Sequence of chain 1.B:
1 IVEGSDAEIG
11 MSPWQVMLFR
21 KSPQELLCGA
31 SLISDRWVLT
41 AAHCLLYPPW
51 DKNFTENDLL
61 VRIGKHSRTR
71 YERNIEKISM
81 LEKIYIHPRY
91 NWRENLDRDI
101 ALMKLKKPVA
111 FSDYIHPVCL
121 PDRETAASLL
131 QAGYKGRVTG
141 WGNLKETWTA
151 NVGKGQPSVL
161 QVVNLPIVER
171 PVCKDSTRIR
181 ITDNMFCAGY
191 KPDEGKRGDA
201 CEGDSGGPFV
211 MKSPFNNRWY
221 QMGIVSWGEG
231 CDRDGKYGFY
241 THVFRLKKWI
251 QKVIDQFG

Binding-site contacts:
Ligand atom CA contacts residue GLY228 of chain 1.B at 3.1 Å.
Ligand atom CB1 contacts residue SER205 of chain 1.B at 3.1 Å.
Ligand atom NG2 contacts residue ALA200 of chain 1.B at 3.6 Å.
Ligand atom O contacts residue GLY228 of chain 1.B at 2.9 Å (h-bond).
Ligand atom O2S contacts residue GLU229 of chain 1.B at 3.8 Å.
Ligand atom CE1 contacts residue TRP227 of chain 1.B at 3.5 Å (hydrophobic).
Ligand atom N11 contacts residue HIS43 of chain 1.B at 3.5 Å.
Ligand atom CE2 contacts residue GLY230 of chain 1.B at 3.7 Å.
Ligand atom CE1 contacts residue GLY228 of chain 1.B at 3.7 Å.
Ligand atom C6 contacts residue GLU94 of chain 1.B at 3.7 Å.
Ligand atom C7 contacts residue ILE179 of chain 1.B at 3.6 Å (hydrophobic).
Ligand atom N contacts residue GLY228 of chain 1.B at 2.3 Å (h-bond).
Ligand atom O2S contacts residue GLY228 of chain 1.B at 3.4 Å (h-bond).
Ligand atom CD1 contacts residue SER226 of chain 1.B at 3.7 Å.
Ligand atom O contacts residue TRP227 of chain 1.B at 3.1 Å.
Ligand atom O1 contacts residue HIS43 of chain 1.B at 3.6 Å.
Ligand atom CZ contacts residue GLY228 of chain 1.B at 3.6 Å.
Ligand atom NG1 contacts residue ASP199 of chain 1.B at 2.5 Å (salt-bridge).
Ligand atom C41 contacts residue TYR47 of chain 1.B at 3.7 Å (hydrophobic).
Ligand atom C8 contacts residue TRP227 of chain 1.B at 3.8 Å (hydrophobic).
Ligand atom C7 contacts residue ASN95 of chain 1.B at 3.6 Å.
Ligand atom C51 contacts residue TRP50 of chain 1.B at 3.8 Å (hydrophobic).
Ligand atom C contacts residue GLY228 of chain 1.B at 3.4 Å.
Ligand atom CF contacts residue GLY228 of chain 1.B at 3.6 Å.
Ligand atom CB contacts residue HIS43 of chain 1.B at 3.6 Å.
Ligand atom S contacts residue GLY228 of chain 1.B at 3.5 Å (h-bond).
Ligand atom O1 contacts residue SER205 of chain 1.B at 3.8 Å.
Ligand atom C61 contacts residue HIS43 of chain 1.B at 3.2 Å.
Ligand atom C6 contacts residue LEU96 of chain 1.B at 3.6 Å (hydrophobic).
Ligand atom NG1 contacts residue ALA200 of chain 1.B at 3.4 Å (h-bond).
Ligand atom NG1 contacts residue GLY230 of chain 1.B at 2.9 Å (h-bond).
Ligand atom C8 contacts residue ILE179 of chain 1.B at 3.1 Å (hydrophobic).
Ligand atom C21 contacts residue LEU96 of chain 1.B at 3.6 Å (hydrophobic).
Ligand atom CF contacts residue ALA200 of chain 1.B at 3.6 Å (hydrophobic).
Ligand atom C31 contacts residue LEU96 of chain 1.B at 3.8 Å (hydrophobic).
Ligand atom CF contacts residue ASP199 of chain 1.B at 3.4 Å.
Ligand atom C51 contacts residue TYR47 of chain 1.B at 3.8 Å (hydrophobic).
Ligand atom C9 contacts residue ILE179 of chain 1.B at 3.8 Å (hydrophobic).
Ligand atom CD1 contacts residue TRP227 of chain 1.B at 3.7 Å (hydrophobic).
Ligand atom NG2 contacts residue ASP199 of chain 1.B at 3.1 Å (salt-bridge).

A protein and the small-molecule ligand that binds it are described below.
Small molecule (SMILES): [H]/N=C(\N)c1ccc(C[C@@H](NC(=O)CNS(=O)(=O)c2ccc3ccccc3c2)C(=O)N2CCCCC2)cc1